The small molecule below binds the protein below.
Small molecule (SMILES): CC(=O)N[C@H]1[C@H](O[C@H]2[C@H](O)[C@@H](NC(C)=O)CO[C@@H]2CO)O[C@H](CO)[C@@H](O)[C@@H]1O

Sequence of chain 1.A:
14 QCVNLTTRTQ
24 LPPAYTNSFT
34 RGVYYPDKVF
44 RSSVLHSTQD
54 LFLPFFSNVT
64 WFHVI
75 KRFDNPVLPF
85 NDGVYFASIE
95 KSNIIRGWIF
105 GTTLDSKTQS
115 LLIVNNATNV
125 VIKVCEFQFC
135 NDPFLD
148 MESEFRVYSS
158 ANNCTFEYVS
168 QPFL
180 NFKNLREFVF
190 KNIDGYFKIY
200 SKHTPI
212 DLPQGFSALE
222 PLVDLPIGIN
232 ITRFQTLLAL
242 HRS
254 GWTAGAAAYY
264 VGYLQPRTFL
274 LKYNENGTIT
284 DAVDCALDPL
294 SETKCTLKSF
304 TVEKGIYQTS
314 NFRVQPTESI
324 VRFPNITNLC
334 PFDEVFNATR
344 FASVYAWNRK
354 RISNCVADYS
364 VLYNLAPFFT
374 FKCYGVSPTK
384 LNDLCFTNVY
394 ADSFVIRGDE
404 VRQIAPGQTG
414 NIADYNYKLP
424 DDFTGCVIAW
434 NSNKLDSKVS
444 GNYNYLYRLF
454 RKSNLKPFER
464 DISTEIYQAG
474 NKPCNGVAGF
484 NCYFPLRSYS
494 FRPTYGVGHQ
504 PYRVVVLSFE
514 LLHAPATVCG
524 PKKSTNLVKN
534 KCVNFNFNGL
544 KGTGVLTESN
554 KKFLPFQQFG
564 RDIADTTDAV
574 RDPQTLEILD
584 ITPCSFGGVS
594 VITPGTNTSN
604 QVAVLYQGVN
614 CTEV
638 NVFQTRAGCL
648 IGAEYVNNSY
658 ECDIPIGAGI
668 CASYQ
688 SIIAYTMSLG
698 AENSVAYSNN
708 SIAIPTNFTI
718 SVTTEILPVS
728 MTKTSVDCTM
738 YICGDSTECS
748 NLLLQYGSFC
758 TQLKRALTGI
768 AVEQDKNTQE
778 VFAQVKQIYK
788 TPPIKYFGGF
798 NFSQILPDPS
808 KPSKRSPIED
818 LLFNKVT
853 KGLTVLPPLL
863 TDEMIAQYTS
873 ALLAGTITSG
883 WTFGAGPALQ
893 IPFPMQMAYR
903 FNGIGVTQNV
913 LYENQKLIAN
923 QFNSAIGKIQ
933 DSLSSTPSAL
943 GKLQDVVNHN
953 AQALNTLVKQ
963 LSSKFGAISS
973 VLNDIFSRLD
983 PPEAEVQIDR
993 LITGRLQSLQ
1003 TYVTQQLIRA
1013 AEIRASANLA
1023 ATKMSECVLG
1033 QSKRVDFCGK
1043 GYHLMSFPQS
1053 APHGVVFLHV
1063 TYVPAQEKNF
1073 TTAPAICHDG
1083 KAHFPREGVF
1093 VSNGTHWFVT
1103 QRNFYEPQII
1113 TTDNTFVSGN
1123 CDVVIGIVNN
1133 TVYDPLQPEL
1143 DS

Binding-site contacts:
Ligand atom C6 contacts residue ASN135 of chain 1.A at 4.0 Å.
Ligand atom O7 contacts residue ASN17 of chain 1.A at 3.4 Å (h-bond).
Ligand atom N2 contacts residue CYS15 of chain 1.A at 4.4 Å.
Ligand atom C5 contacts residue ASN17 of chain 1.A at 3.7 Å.
Ligand atom C8 contacts residue CYS15 of chain 1.A at 3.3 Å (hydrophobic).
Ligand atom O5 contacts residue ASN135 of chain 1.A at 4.0 Å.
Ligand atom C1 contacts residue ASN135 of chain 1.A at 4.2 Å.
Ligand atom C2 contacts residue ASN17 of chain 1.A at 2.6 Å.
Ligand atom C5 contacts residue ASN135 of chain 1.A at 3.7 Å.
Ligand atom C3 contacts residue ASN17 of chain 1.A at 3.9 Å.
Ligand atom C7 contacts residue ASN17 of chain 1.A at 3.2 Å.
Ligand atom O5 contacts residue ASN17 of chain 1.A at 2.4 Å (h-bond).
Ligand atom C1 contacts residue ASN17 of chain 1.A at 1.5 Å.
Ligand atom C8 contacts residue ASN17 of chain 1.A at 4.0 Å.
Ligand atom C4 contacts residue ASN17 of chain 1.A at 4.3 Å.
Ligand atom N2 contacts residue ASN17 of chain 1.A at 3.1 Å (h-bond).